Sequence of chain 1.A:
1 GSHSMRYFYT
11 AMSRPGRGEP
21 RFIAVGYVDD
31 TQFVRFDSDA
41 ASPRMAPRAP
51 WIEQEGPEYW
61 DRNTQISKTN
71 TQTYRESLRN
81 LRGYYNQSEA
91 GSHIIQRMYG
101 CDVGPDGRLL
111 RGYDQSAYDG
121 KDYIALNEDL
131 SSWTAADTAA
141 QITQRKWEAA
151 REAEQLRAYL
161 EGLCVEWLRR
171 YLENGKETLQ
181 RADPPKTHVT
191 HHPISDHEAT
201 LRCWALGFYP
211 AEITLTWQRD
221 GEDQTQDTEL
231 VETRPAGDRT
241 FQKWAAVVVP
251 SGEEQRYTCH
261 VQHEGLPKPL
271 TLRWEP

Binding-site contacts:
Ligand atom OH contacts residue ARG97 of chain 1.A at 3.4 Å.
Ligand atom NH1 contacts residue GLN155 of chain 1.A at 3.1 Å (h-bond).
Ligand atom OG contacts residue GLU76 of chain 1.A at 3.1 Å (salt-bridge).
Ligand atom OE2 contacts residue ARG62 of chain 1.A at 2.7 Å (salt-bridge).
Ligand atom OE1 contacts residue TYR9 of chain 1.A at 3.4 Å.
Ligand atom CB contacts residue TRP167 of chain 1.A at 3.4 Å (hydrophobic).
Ligand atom OE1 contacts residue ASN63 of chain 1.A at 3.0 Å (h-bond).
Ligand atom NH2 contacts residue ARG97 of chain 1.A at 3.4 Å (salt-bridge).
Ligand atom OXT contacts residue THR143 of chain 1.A at 2.7 Å (h-bond).
Ligand atom N contacts residue GLU152 of chain 1.A at 3.0 Å (salt-bridge).
Ligand atom O contacts residue LYS146 of chain 1.A at 2.9 Å (salt-bridge).
Ligand atom N contacts residue TYR7 of chain 1.A at 2.9 Å (h-bond).
Ligand atom O contacts residue TYR84 of chain 1.A at 3.4 Å (h-bond).
Ligand atom CD1 contacts residue ASN63 of chain 1.A at 3.4 Å.
Ligand atom N contacts residue SER77 of chain 1.A at 2.8 Å (h-bond).
Ligand atom CD1 contacts residue SER67 of chain 1.A at 3.4 Å.
Ligand atom O contacts residue TYR159 of chain 1.A at 2.6 Å (h-bond).
Ligand atom O contacts residue TRP147 of chain 1.A at 2.9 Å (h-bond).
Ligand atom N contacts residue TYR99 of chain 1.A at 3.1 Å (h-bond).
Ligand atom NH1 contacts residue GLU152 of chain 1.A at 2.9 Å (salt-bridge).
Ligand atom O contacts residue ILE66 of chain 1.A at 3.4 Å.
Ligand atom O contacts residue LYS146 of chain 1.A at 3.2 Å.
Ligand atom CA contacts residue SER77 of chain 1.A at 3.4 Å.
Ligand atom OE2 contacts residue TYR74 of chain 1.A at 2.6 Å (h-bond).
Ligand atom O contacts residue ASN80 of chain 1.A at 2.8 Å (h-bond).
Ligand atom CB contacts residue SER77 of chain 1.A at 3.4 Å.
Ligand atom N contacts residue ASN63 of chain 1.A at 3.1 Å (h-bond).
Ligand atom N contacts residue TYR171 of chain 1.A at 2.7 Å (h-bond).
Ligand atom OG contacts residue LYS146 of chain 1.A at 2.7 Å (salt-bridge).
Ligand atom OXT contacts residue TYR84 of chain 1.A at 2.7 Å (h-bond).
Ligand atom O contacts residue TYR7 of chain 1.A at 3.5 Å.
Ligand atom CD2 contacts residue TYR9 of chain 1.A at 3.3 Å (hydrophobic).
Ligand atom OE1 contacts residue ARG62 of chain 1.A at 2.9 Å (salt-bridge).
Ligand atom CZ contacts residue LEU156 of chain 1.A at 3.3 Å (hydrophobic).
Ligand atom OE2 contacts residue ARG97 of chain 1.A at 3.3 Å (salt-bridge).
Ligand atom CD2 contacts residue SER77 of chain 1.A at 3.3 Å.
Ligand atom NH2 contacts residue GLU152 of chain 1.A at 3.4 Å (salt-bridge).
Ligand atom OH contacts residue SER116 of chain 1.A at 2.6 Å (h-bond).
Ligand atom CG contacts residue ASN63 of chain 1.A at 3.3 Å.
Ligand atom CD2 contacts residue TYR7 of chain 1.A at 3.4 Å (hydrophobic).

The small molecule below binds the protein below.
Small molecule (SMILES): CC(C)C[C@H](NC(=O)[C@@H](N)CCC(=O)O)C(=O)N[C@@H](CCCN=C(N)N)C(=O)N[C@@H](C)C(=O)N[C@@H](CCCN=C(N)N)C(=O)N[C@@H](CCC(=O)O)C(=O)N[C@@H](CCC(=O)O)C(=O)N[C@@H](CO)C(=O)N[C@@H](Cc1ccc(O)cc1)C(=O)O